Binding-site contacts:
Ligand atom C6 contacts residue GLU432 of chain 1.A at 3.5 Å.
Ligand atom C3 contacts residue GLU383 of chain 1.A at 3.6 Å.
Ligand atom C1 contacts residue GLU383 of chain 1.A at 2.9 Å.
Ligand atom O4 contacts residue GLN26 of chain 1.A at 3.2 Å (h-bond).
Ligand atom CAF contacts residue ASN234 of chain 1.A at 3.8 Å.
Ligand atom C4 contacts residue TRP433 of chain 1.A at 3.7 Å (hydrophobic).
Ligand atom CAG contacts residue ASN234 of chain 1.A at 3.5 Å.
Ligand atom O3 contacts residue GLN26 of chain 1.A at 2.7 Å (h-bond).
Ligand atom O2 contacts residue SER174 of chain 1.A at 3.6 Å (h-bond).
Ligand atom CAI contacts residue TYR318 of chain 1.A at 3.3 Å (hydrophobic).
Ligand atom O2 contacts residue ASN173 of chain 1.A at 2.8 Å (h-bond).
Ligand atom O3 contacts residue HIS129 of chain 1.A at 2.9 Å (h-bond).
Ligand atom CAN contacts residue THR177 of chain 1.A at 3.6 Å.
Ligand atom C2 contacts residue GLU383 of chain 1.A at 3.1 Å.
Ligand atom C4 contacts residue GLU432 of chain 1.A at 3.7 Å.
Ligand atom O2 contacts residue GLU383 of chain 1.A at 2.7 Å (salt-bridge).
Ligand atom C3 contacts residue GLN26 of chain 1.A at 3.8 Å.
Ligand atom C1 contacts residue TYR318 of chain 1.A at 3.7 Å (hydrophobic).
Ligand atom O3 contacts residue TRP433 of chain 1.A at 3.0 Å (h-bond).
Ligand atom C2 contacts residue TRP130 of chain 1.A at 3.8 Å (hydrophobic).
Ligand atom CAH contacts residue TRP355 of chain 1.A at 3.8 Å (hydrophobic).
Ligand atom CAF contacts residue TRP355 of chain 1.A at 3.6 Å (hydrophobic).
Ligand atom O6 contacts residue TRP355 of chain 1.A at 3.3 Å.
Ligand atom CAG contacts residue TYR318 of chain 1.A at 3.3 Å (hydrophobic).
Ligand atom O5 contacts residue GLU383 of chain 1.A at 3.6 Å.
Ligand atom O1 contacts residue SER174 of chain 1.A at 3.6 Å.
Ligand atom OAA contacts residue TRP355 of chain 1.A at 3.8 Å.
Ligand atom C5 contacts residue TYR318 of chain 1.A at 3.1 Å (hydrophobic).
Ligand atom CAJ contacts residue THR177 of chain 1.A at 3.5 Å.
Ligand atom O6 contacts residue GLU432 of chain 1.A at 2.7 Å (salt-bridge).
Ligand atom O2 contacts residue HIS129 of chain 1.A at 3.2 Å (h-bond).
Ligand atom CAO contacts residue ASN234 of chain 1.A at 3.8 Å.
Ligand atom C3 contacts residue HIS129 of chain 1.A at 3.8 Å.
Ligand atom O5 contacts residue TYR318 of chain 1.A at 3.3 Å (h-bond).
Ligand atom C6 contacts residue PHE441 of chain 1.A at 3.7 Å (hydrophobic).
Ligand atom C6 contacts residue TYR318 of chain 1.A at 3.8 Å (hydrophobic).
Ligand atom CAI contacts residue ASN234 of chain 1.A at 3.4 Å.
Ligand atom O4 contacts residue GLU432 of chain 1.A at 2.7 Å (salt-bridge).
Ligand atom O4 contacts residue TRP425 of chain 1.A at 3.2 Å (h-bond).
Ligand atom O4 contacts residue TRP433 of chain 1.A at 3.7 Å.

Sequence of chain 1.A:
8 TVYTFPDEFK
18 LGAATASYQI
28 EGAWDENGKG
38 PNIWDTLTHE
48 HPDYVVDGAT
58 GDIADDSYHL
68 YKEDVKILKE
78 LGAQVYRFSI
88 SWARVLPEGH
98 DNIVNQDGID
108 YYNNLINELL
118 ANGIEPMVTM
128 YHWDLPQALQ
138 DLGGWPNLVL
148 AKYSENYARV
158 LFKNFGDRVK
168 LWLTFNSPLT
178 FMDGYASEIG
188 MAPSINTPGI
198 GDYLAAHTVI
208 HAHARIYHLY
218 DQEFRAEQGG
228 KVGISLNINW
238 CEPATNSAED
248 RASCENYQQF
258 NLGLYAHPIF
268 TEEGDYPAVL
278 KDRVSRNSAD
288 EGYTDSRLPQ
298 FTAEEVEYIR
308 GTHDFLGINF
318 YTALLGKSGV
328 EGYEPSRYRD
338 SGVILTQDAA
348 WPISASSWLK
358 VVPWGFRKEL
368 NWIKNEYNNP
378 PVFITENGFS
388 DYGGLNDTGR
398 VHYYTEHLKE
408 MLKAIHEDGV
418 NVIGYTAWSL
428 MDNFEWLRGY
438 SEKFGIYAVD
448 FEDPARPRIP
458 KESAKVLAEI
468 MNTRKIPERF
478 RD

A small-molecule ligand and the protein it binds are described below.
Small molecule (SMILES): OCc1ccccc1O[C@@H]1O[C@H](CO)[C@@H](O)[C@H](O)[C@H]1O